Sequence of chain 1.A:
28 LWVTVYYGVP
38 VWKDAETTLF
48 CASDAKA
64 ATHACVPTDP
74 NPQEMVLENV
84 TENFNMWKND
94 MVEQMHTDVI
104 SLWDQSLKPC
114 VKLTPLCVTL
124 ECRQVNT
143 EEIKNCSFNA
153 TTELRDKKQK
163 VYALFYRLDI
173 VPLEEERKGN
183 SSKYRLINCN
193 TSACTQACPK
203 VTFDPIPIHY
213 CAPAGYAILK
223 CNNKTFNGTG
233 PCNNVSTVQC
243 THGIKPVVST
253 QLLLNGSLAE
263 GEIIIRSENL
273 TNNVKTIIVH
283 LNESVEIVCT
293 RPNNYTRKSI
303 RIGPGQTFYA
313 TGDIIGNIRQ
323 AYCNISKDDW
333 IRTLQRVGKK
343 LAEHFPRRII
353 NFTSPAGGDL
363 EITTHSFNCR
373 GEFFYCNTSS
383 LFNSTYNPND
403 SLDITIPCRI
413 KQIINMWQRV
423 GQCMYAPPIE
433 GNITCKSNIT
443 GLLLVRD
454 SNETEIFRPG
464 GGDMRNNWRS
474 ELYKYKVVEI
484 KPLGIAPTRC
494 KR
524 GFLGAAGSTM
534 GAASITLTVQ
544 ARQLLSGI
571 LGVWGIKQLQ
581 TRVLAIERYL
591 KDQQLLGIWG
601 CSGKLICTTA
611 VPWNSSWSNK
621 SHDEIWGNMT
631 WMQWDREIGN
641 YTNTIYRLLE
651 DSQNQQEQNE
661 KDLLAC

A small-molecule ligand and the protein it binds are described below.
Small molecule (SMILES): CC(=O)N[C@@H]1[C@@H](O)[C@H](O)[C@@H](CO)O[C@H]1O

Binding-site contacts:
Ligand atom C7 contacts residue SER183 of chain 1.A at 4.3 Å.
Ligand atom O5 contacts residue ASN182 of chain 1.A at 2.4 Å (h-bond).
Ligand atom C8 contacts residue SER183 of chain 1.A at 3.1 Å.
Ligand atom C3 contacts residue ASN182 of chain 1.A at 3.8 Å.
Ligand atom N2 contacts residue ASN182 of chain 1.A at 2.9 Å (h-bond).
Ligand atom C2 contacts residue ASN182 of chain 1.A at 2.5 Å.
Ligand atom C4 contacts residue ASN182 of chain 1.A at 4.2 Å.
Ligand atom C5 contacts residue ASN182 of chain 1.A at 3.7 Å.
Ligand atom O5 contacts residue LYS180 of chain 1.A at 4.2 Å.
Ligand atom C1 contacts residue ASN182 of chain 1.A at 1.5 Å.
Ligand atom C8 contacts residue ASN182 of chain 1.A at 3.6 Å.
Ligand atom O7 contacts residue ASN182 of chain 1.A at 3.6 Å (h-bond).
Ligand atom C7 contacts residue ASN182 of chain 1.A at 3.4 Å.
Ligand atom N2 contacts residue LYS180 of chain 1.A at 4.1 Å.
Ligand atom C1 contacts residue LYS180 of chain 1.A at 3.7 Å.
Ligand atom C8 contacts residue LYS180 of chain 1.A at 4.0 Å.
Ligand atom C5 contacts residue LYS180 of chain 1.A at 4.5 Å.